Sequence of chain 1.A:
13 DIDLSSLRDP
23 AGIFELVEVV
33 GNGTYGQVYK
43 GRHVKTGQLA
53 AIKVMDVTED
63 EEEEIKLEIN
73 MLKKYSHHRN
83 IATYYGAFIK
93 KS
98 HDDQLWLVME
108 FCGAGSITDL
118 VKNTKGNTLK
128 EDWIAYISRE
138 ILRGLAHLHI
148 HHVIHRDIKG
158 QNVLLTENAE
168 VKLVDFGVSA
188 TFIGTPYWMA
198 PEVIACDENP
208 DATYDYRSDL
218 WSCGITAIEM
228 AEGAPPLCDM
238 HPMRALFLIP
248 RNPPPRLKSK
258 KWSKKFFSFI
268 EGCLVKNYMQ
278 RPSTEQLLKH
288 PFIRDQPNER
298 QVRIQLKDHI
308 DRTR

Binding-site contacts:
Ligand atom C1 contacts residue VAL32 of chain 1.A at 3.7 Å (hydrophobic).
Ligand atom C6 contacts residue VAL32 of chain 1.A at 3.2 Å (hydrophobic).
Ligand atom C10 contacts residue LEU161 of chain 1.A at 3.4 Å (hydrophobic).
Ligand atom C8 contacts residue LEU161 of chain 1.A at 3.8 Å (hydrophobic).
Ligand atom N11 contacts residue ALA53 of chain 1.A at 3.7 Å.
Ligand atom N11 contacts residue LEU161 of chain 1.A at 3.6 Å.
Ligand atom N13 contacts residue LEU161 of chain 1.A at 3.6 Å.
Ligand atom N20 contacts residue ASP172 of chain 1.A at 3.5 Å.
Ligand atom N14 contacts residue LEU161 of chain 1.A at 3.3 Å.
Ligand atom C19 contacts residue MET106 of chain 1.A at 3.8 Å (hydrophobic).
Ligand atom C9 contacts residue LEU161 of chain 1.A at 3.2 Å (hydrophobic).
Ligand atom N13 contacts residue ALA53 of chain 1.A at 3.4 Å.
Ligand atom C5 contacts residue VAL32 of chain 1.A at 3.3 Å (hydrophobic).
Ligand atom C12 contacts residue LEU161 of chain 1.A at 3.7 Å (hydrophobic).
Ligand atom C18 contacts residue MET106 of chain 1.A at 3.8 Å (hydrophobic).
Ligand atom C15 contacts residue PHE108 of chain 1.A at 3.8 Å (hydrophobic).
Ligand atom C7 contacts residue VAL32 of chain 1.A at 3.8 Å (hydrophobic).
Ligand atom C22 contacts residue VAL40 of chain 1.A at 3.6 Å (hydrophobic).
Ligand atom C3 contacts residue CYS109 of chain 1.A at 3.3 Å (hydrophobic).
Ligand atom N14 contacts residue CYS109 of chain 1.A at 3.9 Å.
Ligand atom C17 contacts residue VAL40 of chain 1.A at 3.6 Å (hydrophobic).
Ligand atom C10 contacts residue VAL40 of chain 1.A at 3.9 Å (hydrophobic).
Ligand atom N13 contacts residue GLU107 of chain 1.A at 3.6 Å (salt-bridge).
Ligand atom N13 contacts residue CYS109 of chain 1.A at 3.2 Å (h-bond).
Ligand atom C2 contacts residue GLY112 of chain 1.A at 3.6 Å.
Ligand atom C4 contacts residue VAL32 of chain 1.A at 3.7 Å (hydrophobic).
Ligand atom C3 contacts residue VAL32 of chain 1.A at 3.8 Å (hydrophobic).
Ligand atom C2 contacts residue GLY110 of chain 1.A at 3.5 Å.
Ligand atom N16 contacts residue VAL40 of chain 1.A at 3.6 Å.
Ligand atom C12 contacts residue GLU107 of chain 1.A at 3.4 Å.
Ligand atom C8 contacts residue VAL32 of chain 1.A at 3.8 Å (hydrophobic).
Ligand atom C22 contacts residue ASN34 of chain 1.A at 3.6 Å.
Ligand atom C2 contacts residue VAL32 of chain 1.A at 3.8 Å (hydrophobic).
Ligand atom C15 contacts residue CYS109 of chain 1.A at 3.0 Å (hydrophobic).
Ligand atom C3 contacts residue GLY112 of chain 1.A at 3.7 Å.
Ligand atom C12 contacts residue ALA53 of chain 1.A at 3.3 Å (hydrophobic).
Ligand atom C21 contacts residue ASP172 of chain 1.A at 3.2 Å.
Ligand atom N20 contacts residue LYS55 of chain 1.A at 3.5 Å (salt-bridge).
Ligand atom C1 contacts residue GLY112 of chain 1.A at 3.8 Å.
Ligand atom C7 contacts residue CYS109 of chain 1.A at 3.8 Å (hydrophobic).

This small molecule binds to this protein.
Small molecule (SMILES): c1ccc(-c2cc3c(Nc4ccncc4)ncnn3c2)cc1